Binding-site contacts:
Ligand atom C1 contacts residue THR276 of chain 59.A at 3.5 Å.
Ligand atom O8 contacts residue THR276 of chain 59.A at 3.2 Å.
Ligand atom C10 contacts residue GLN278 of chain 59.A at 4.0 Å.
Ligand atom O9 contacts residue LEU67 of chain 59.A at 3.2 Å.
Ligand atom O1B contacts residue ASN272 of chain 59.A at 3.7 Å.
Ligand atom C6 contacts residue ASN272 of chain 59.A at 3.5 Å.
Ligand atom N5 contacts residue ASN272 of chain 59.A at 3.1 Å (h-bond).
Ligand atom C8 contacts residue GLN278 of chain 59.A at 3.7 Å.
Ligand atom O8 contacts residue LYS68 of chain 59.A at 3.9 Å.
Ligand atom C9 contacts residue LYS68 of chain 59.A at 3.8 Å.
Ligand atom O9 contacts residue LYS68 of chain 59.A at 2.8 Å (salt-bridge).
Ligand atom O1A contacts residue THR276 of chain 59.A at 3.4 Å (h-bond).
Ligand atom C5 contacts residue ASN272 of chain 59.A at 3.9 Å.
Ligand atom C7 contacts residue GLN278 of chain 59.A at 3.8 Å.
Ligand atom C11 contacts residue ASN272 of chain 59.A at 3.4 Å.
Ligand atom C10 contacts residue PHE75 of chain 59.B at 3.9 Å (hydrophobic).
Ligand atom C4 contacts residue ASN272 of chain 59.A at 4.0 Å.
Ligand atom C1 contacts residue LYS68 of chain 59.A at 3.8 Å.
Ligand atom C9 contacts residue LEU67 of chain 59.A at 3.9 Å (hydrophobic).
Ligand atom O1A contacts residue LYS68 of chain 59.A at 3.2 Å (salt-bridge).
Ligand atom C9 contacts residue GLN278 of chain 59.A at 3.2 Å.
Ligand atom C11 contacts residue PHE75 of chain 59.B at 3.5 Å (hydrophobic).
Ligand atom O10 contacts residue LEU62 of chain 59.A at 3.6 Å.
Ligand atom C1 contacts residue SER274 of chain 59.A at 3.4 Å.
Ligand atom C11 contacts residue THR276 of chain 59.A at 3.7 Å.
Ligand atom C10 contacts residue ASN272 of chain 59.A at 3.7 Å.
Ligand atom N5 contacts residue GLN278 of chain 59.A at 3.7 Å.
Ligand atom C11 contacts residue LEU62 of chain 59.A at 4.0 Å (hydrophobic).
Ligand atom O1B contacts residue THR276 of chain 59.A at 2.8 Å (h-bond).
Ligand atom C11 contacts residue PHE270 of chain 59.A at 3.8 Å (hydrophobic).
Ligand atom C11 contacts residue HIS138 of chain 59.E at 3.4 Å.
Ligand atom O1B contacts residue SER274 of chain 59.A at 3.9 Å.
Ligand atom C10 contacts residue LEU62 of chain 59.A at 3.9 Å (hydrophobic).
Ligand atom O1B contacts residue LYS68 of chain 59.A at 3.7 Å.
Ligand atom O1A contacts residue SER274 of chain 59.A at 2.3 Å (h-bond).
Ligand atom O8 contacts residue ASN272 of chain 59.A at 3.5 Å (h-bond).
Ligand atom O10 contacts residue PHE75 of chain 59.B at 3.5 Å.
Ligand atom C11 contacts residue PHE65 of chain 59.A at 3.7 Å (hydrophobic).
Ligand atom C11 contacts residue GLN278 of chain 59.A at 3.4 Å.
Ligand atom O8 contacts residue GLN278 of chain 59.A at 3.5 Å (h-bond).

A small-molecule ligand and the protein it binds are described below.
Small molecule (SMILES): CC(=O)N[C@H]1[C@H]([C@H](O)[C@H](O)CO)O[C@@](O[C@H](CO)[C@@H](O)[C@@H]2O[C@@H](C(=O)O)C[C@H](O)[C@H]2NC(C)=O)(C(=O)O)C[C@@H]1O

Sequence of chain 59.A:
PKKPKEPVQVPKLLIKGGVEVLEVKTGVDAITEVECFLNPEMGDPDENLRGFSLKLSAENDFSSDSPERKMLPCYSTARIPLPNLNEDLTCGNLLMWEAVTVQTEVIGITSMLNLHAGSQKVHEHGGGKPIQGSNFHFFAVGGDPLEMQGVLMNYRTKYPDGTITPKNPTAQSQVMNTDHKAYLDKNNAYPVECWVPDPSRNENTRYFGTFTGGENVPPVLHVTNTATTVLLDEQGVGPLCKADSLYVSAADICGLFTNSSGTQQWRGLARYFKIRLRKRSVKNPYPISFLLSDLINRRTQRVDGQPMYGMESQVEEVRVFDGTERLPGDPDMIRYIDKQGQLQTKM

Sequence of chain 59.E:
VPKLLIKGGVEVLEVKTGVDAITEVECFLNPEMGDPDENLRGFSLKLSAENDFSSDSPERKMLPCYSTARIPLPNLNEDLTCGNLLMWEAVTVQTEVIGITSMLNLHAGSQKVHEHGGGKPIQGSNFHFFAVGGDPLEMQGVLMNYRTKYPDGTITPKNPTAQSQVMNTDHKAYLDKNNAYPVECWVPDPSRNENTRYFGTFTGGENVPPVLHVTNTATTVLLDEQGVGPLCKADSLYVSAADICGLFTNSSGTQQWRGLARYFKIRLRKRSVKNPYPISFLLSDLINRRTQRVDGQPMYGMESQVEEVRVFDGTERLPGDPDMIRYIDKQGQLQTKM

Sequence of chain 59.B:
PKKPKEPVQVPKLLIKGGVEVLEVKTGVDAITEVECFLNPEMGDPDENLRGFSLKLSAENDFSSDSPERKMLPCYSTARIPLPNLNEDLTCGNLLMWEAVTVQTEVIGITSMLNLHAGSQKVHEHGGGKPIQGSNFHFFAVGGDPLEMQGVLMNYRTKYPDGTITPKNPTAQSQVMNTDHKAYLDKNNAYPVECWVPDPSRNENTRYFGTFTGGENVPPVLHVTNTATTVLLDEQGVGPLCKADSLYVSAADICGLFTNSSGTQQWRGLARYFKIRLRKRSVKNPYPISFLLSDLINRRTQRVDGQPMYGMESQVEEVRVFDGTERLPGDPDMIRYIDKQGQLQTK